This protein binds this small molecule.
Small molecule (SMILES): CC(=O)N[C@@H]1[C@@H](O)[C@H](O)[C@@H](CO)O[C@H]1O

Sequence of chain 1.K:
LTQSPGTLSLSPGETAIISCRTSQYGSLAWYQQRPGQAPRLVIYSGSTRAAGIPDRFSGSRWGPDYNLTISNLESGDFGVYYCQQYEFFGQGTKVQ

Binding-site contacts:
Ligand atom C8 contacts residue ASN67 of chain 1.K at 4.1 Å.
Ligand atom C2 contacts residue ASN67 of chain 1.K at 2.4 Å.
Ligand atom C8 contacts residue TRP62 of chain 1.K at 3.5 Å (hydrophobic).
Ligand atom C5 contacts residue ASN67 of chain 1.K at 3.7 Å.
Ligand atom C8 contacts residue ASP65 of chain 1.K at 4.5 Å.
Ligand atom C8 contacts residue SER60 of chain 1.K at 3.3 Å.
Ligand atom C4 contacts residue ASN67 of chain 1.K at 4.2 Å.
Ligand atom N2 contacts residue ASN67 of chain 1.K at 2.9 Å (h-bond).
Ligand atom O5 contacts residue ASN67 of chain 1.K at 2.4 Å (h-bond).
Ligand atom C8 contacts residue ARG61 of chain 1.K at 3.9 Å.
Ligand atom O7 contacts residue SER60 of chain 1.K at 2.5 Å (h-bond).
Ligand atom C6 contacts residue ILE17 of chain 1.K at 3.7 Å (hydrophobic).
Ligand atom C3 contacts residue ASN67 of chain 1.K at 3.8 Å.
Ligand atom C7 contacts residue ASN67 of chain 1.K at 3.2 Å.
Ligand atom N2 contacts residue SER60 of chain 1.K at 4.3 Å.
Ligand atom C1 contacts residue ASN67 of chain 1.K at 1.4 Å.
Ligand atom C7 contacts residue SER60 of chain 1.K at 3.1 Å.
Ligand atom O5 contacts residue ILE17 of chain 1.K at 4.5 Å.
Ligand atom O7 contacts residue ASN67 of chain 1.K at 3.1 Å (h-bond).